Sequence of chain 42.E:
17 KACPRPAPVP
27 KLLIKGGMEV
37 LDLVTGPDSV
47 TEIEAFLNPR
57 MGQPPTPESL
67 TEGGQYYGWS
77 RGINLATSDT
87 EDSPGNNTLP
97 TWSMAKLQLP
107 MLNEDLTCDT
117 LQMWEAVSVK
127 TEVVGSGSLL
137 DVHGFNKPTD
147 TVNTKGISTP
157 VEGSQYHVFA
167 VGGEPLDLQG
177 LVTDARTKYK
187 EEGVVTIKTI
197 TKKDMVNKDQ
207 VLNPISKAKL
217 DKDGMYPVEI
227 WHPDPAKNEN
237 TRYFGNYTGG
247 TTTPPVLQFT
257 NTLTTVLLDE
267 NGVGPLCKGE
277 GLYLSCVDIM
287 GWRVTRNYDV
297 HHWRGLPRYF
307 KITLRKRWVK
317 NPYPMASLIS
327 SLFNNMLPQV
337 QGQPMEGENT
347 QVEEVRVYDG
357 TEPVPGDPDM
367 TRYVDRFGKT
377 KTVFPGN

Binding-site contacts:
Ligand atom C3 contacts residue HIS298 of chain 42.D at 3.8 Å.
Ligand atom O4 contacts residue GLY78 of chain 42.D at 3.4 Å (h-bond).
Ligand atom C4 contacts residue HIS298 of chain 42.D at 3.7 Å.
Ligand atom O8 contacts residue ARG77 of chain 42.D at 3.5 Å (salt-bridge).
Ligand atom C6 contacts residue TYR72 of chain 42.D at 3.7 Å (hydrophobic).
Ligand atom N5 contacts residue TYR72 of chain 42.D at 2.9 Å (h-bond).
Ligand atom C1 contacts residue ARG77 of chain 42.D at 3.1 Å.
Ligand atom C3 contacts residue VAL296 of chain 42.D at 3.6 Å (hydrophobic).
Ligand atom O1A contacts residue TYR72 of chain 42.D at 3.4 Å.
Ligand atom O4 contacts residue TYR72 of chain 42.D at 3.7 Å.
Ligand atom O4 contacts residue ASN80 of chain 42.D at 4.1 Å.
Ligand atom C4 contacts residue GLY78 of chain 42.D at 3.9 Å.
Ligand atom C3 contacts residue ARG77 of chain 42.D at 3.3 Å.
Ligand atom C6 contacts residue THR94 of chain 42.D at 4.3 Å.
Ligand atom O4 contacts residue HIS298 of chain 42.D at 2.7 Å (h-bond).
Ligand atom C4 contacts residue ARG77 of chain 42.D at 4.0 Å.
Ligand atom O1A contacts residue GLY78 of chain 42.D at 3.8 Å.
Ligand atom O1A contacts residue ARG77 of chain 42.D at 2.7 Å (salt-bridge).
Ligand atom C2 contacts residue GLY78 of chain 42.D at 4.2 Å.
Ligand atom O4 contacts residue ARG77 of chain 42.D at 4.2 Å.
Ligand atom C11 contacts residue TYR72 of chain 42.D at 4.2 Å (hydrophobic).
Ligand atom C6 contacts residue ASN80 of chain 42.D at 4.3 Å.
Ligand atom O6 contacts residue ASN93 of chain 42.D at 3.6 Å (h-bond).
Ligand atom C10 contacts residue TYR72 of chain 42.D at 4.0 Å (hydrophobic).
Ligand atom C4 contacts residue VAL296 of chain 42.D at 4.2 Å (hydrophobic).
Ligand atom C1 contacts residue TYR72 of chain 42.D at 3.8 Å (hydrophobic).
Ligand atom C4 contacts residue TYR72 of chain 42.D at 3.4 Å (hydrophobic).
Ligand atom O8 contacts residue TYR72 of chain 42.D at 3.4 Å (h-bond).
Ligand atom O3 contacts residue GLY78 of chain 42.D at 3.7 Å.
Ligand atom O1A contacts residue LYS186 of chain 42.D at 4.3 Å.
Ligand atom C8 contacts residue ARG77 of chain 42.D at 4.2 Å.
Ligand atom O4 contacts residue VAL296 of chain 42.D at 3.9 Å.
Ligand atom O1B contacts residue ARG77 of chain 42.D at 2.4 Å (salt-bridge).
Ligand atom O4 contacts residue THR291 of chain 42.D at 3.9 Å.
Ligand atom O1B contacts residue TYR72 of chain 42.D at 4.0 Å.
Ligand atom C2 contacts residue ARG77 of chain 42.D at 4.0 Å.
Ligand atom C3 contacts residue GLY78 of chain 42.D at 3.8 Å.
Ligand atom C6 contacts residue ASN93 of chain 42.D at 3.4 Å.
Ligand atom C5 contacts residue ASN93 of chain 42.D at 4.1 Å.
Ligand atom C5 contacts residue TYR72 of chain 42.D at 3.5 Å (hydrophobic).

Sequence of chain 42.D:
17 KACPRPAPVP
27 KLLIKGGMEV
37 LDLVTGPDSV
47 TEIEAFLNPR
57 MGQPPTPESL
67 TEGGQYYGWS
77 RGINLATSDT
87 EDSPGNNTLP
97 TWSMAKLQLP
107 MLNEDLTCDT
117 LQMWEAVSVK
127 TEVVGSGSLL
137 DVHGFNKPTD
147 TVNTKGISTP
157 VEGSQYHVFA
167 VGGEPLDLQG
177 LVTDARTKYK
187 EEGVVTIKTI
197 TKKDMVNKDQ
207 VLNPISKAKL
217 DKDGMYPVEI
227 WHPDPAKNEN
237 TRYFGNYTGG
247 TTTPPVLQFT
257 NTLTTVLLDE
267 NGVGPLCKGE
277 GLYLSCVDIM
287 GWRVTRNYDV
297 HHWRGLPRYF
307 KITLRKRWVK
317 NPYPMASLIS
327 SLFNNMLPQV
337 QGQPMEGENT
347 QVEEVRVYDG

A small-molecule ligand and the protein it binds are described below.
Small molecule (SMILES): CC(=O)N[C@@H]1[C@@H](O[C@@H]2O[C@H](CO)[C@H](O)[C@H](O[C@]3(C(=O)O)C[C@H](O)[C@@H](NC(C)=O)[C@H]([C@H](O)[C@H](O)CO)O3)[C@H]2O)[C@H](O)[C@@H](CO[C@]2(C(=O)O)C[C@H](O)[C@@H](NC(C)=O)[C@H]([C@H](O)[C@H](O)CO)O2)O[C@H]1O